Binding-site contacts:
Ligand atom C11 contacts residue TRP382 of chain 1.A at 3.4 Å (hydrophobic).
Ligand atom C02 contacts residue HEM1 of chain 1.C at 3.6 Å.
Ligand atom N02 contacts residue HEM1 of chain 1.C at 3.5 Å.
Ligand atom C22 contacts residue HEM1 of chain 1.C at 3.1 Å.
Ligand atom C08 contacts residue GLU296 of chain 1.A at 3.4 Å.
Ligand atom C23 contacts residue HEM1 of chain 1.C at 2.9 Å.
Ligand atom C26 contacts residue HEM1 of chain 1.C at 2.8 Å.
Ligand atom C12 contacts residue TRP382 of chain 1.A at 3.9 Å (hydrophobic).
Ligand atom N02 contacts residue GLU296 of chain 1.A at 2.7 Å (salt-bridge).
Ligand atom O09 contacts residue HEM1 of chain 1.C at 3.4 Å.
Ligand atom C08 contacts residue HEM1 of chain 1.C at 3.4 Å.
Ligand atom C03 contacts residue TRP291 of chain 1.A at 3.9 Å (hydrophobic).
Ligand atom C02 contacts residue TRP291 of chain 1.A at 3.7 Å (hydrophobic).
Ligand atom C02 contacts residue GLU296 of chain 1.A at 3.5 Å.
Ligand atom N14 contacts residue MET40 of chain 1.A at 3.7 Å.
Ligand atom N01 contacts residue HEM1 of chain 1.C at 3.9 Å.
Ligand atom C02 contacts residue PRO269 of chain 1.A at 3.9 Å (hydrophobic).
Ligand atom C07 contacts residue PHE288 of chain 1.A at 3.7 Å (hydrophobic).
Ligand atom C03 contacts residue HEM1 of chain 1.C at 3.5 Å.
Ligand atom O10 contacts residue HEM1 of chain 1.C at 3.4 Å (h-bond).
Ligand atom N02 contacts residue TRP291 of chain 1.A at 2.7 Å (h-bond).
Ligand atom C07 contacts residue GLY290 of chain 1.A at 3.6 Å.
Ligand atom C21 contacts residue VAL271 of chain 1.A at 3.6 Å (hydrophobic).
Ligand atom C13 contacts residue MET40 of chain 1.A at 3.8 Å (hydrophobic).
Ligand atom C22 contacts residue VAL271 of chain 1.A at 2.9 Å (hydrophobic).
Ligand atom C23 contacts residue VAL271 of chain 1.A at 3.6 Å (hydrophobic).
Ligand atom C07 contacts residue HEM1 of chain 1.C at 3.4 Å.
Ligand atom C21 contacts residue HEM1 of chain 1.C at 3.4 Å.
Ligand atom C06 contacts residue GLU296 of chain 1.A at 3.4 Å.
Ligand atom C07 contacts residue SER289 of chain 1.A at 3.9 Å.
Ligand atom C12 contacts residue MET40 of chain 1.A at 3.8 Å (hydrophobic).
Ligand atom C05 contacts residue VAL271 of chain 1.A at 3.7 Å (hydrophobic).
Ligand atom C12 contacts residue HEM1 of chain 1.C at 3.8 Å.
Ligand atom N01 contacts residue GLU296 of chain 1.A at 2.6 Å (salt-bridge).
Ligand atom N02 contacts residue PRO269 of chain 1.A at 3.9 Å.
Ligand atom C25 contacts residue HEM1 of chain 1.C at 3.2 Å.
Ligand atom O09 contacts residue VAL271 of chain 1.A at 3.7 Å.
Ligand atom C03 contacts residue PRO269 of chain 1.A at 3.8 Å (hydrophobic).
Ligand atom C24 contacts residue HEM1 of chain 1.C at 2.9 Å.
Ligand atom N02 contacts residue TYR292 of chain 1.A at 3.6 Å.

A protein and the small-molecule ligand that binds it are described below.
Small molecule (SMILES): Cc1cc(N)nc(COc2cccc(OCCCN)c2)c1

Sequence of chain 1.A:
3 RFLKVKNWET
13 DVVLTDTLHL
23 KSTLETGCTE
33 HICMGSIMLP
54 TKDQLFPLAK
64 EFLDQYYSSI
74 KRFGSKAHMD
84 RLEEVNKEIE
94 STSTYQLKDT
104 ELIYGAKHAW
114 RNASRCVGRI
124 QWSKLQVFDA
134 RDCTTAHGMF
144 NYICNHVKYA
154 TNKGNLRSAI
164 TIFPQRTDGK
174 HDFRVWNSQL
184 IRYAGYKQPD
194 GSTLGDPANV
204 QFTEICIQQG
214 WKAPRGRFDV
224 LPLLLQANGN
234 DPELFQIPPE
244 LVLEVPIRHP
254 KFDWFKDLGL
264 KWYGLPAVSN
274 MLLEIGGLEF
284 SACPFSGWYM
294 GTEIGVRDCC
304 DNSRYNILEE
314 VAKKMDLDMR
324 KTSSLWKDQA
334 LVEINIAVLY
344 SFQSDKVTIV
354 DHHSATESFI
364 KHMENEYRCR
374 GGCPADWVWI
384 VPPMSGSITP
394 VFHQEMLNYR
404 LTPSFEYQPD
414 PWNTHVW